This protein binds this small molecule.
Small molecule (SMILES): CC1(C)N=C(N)N=C(N)N1OCCCN(Cc1ccccc1)c1ccc(Cl)cc1

Binding-site contacts:
Ligand atom CBB contacts residue ARG59 of chain 1.A at 3.5 Å.
Ligand atom CAC contacts residue CYS15 of chain 1.A at 3.9 Å (hydrophobic).
Ligand atom CBB contacts residue LEU119 of chain 1.A at 3.8 Å (hydrophobic).
Ligand atom CAR contacts residue PHE58 of chain 1.A at 3.8 Å (hydrophobic).
Ligand atom CL contacts residue PHE116 of chain 1.A at 3.8 Å.
Ligand atom NAF contacts residue NDP1 of chain 1.D at 3.5 Å (h-bond).
Ligand atom CAA contacts residue PHE58 of chain 1.A at 3.8 Å (hydrophobic).
Ligand atom CAC contacts residue PHE58 of chain 1.A at 3.7 Å (hydrophobic).
Ligand atom CAI contacts residue MET55 of chain 1.A at 3.5 Å (hydrophobic).
Ligand atom NAG contacts residue NDP1 of chain 1.D at 3.7 Å.
Ligand atom CAM contacts residue ASN108 of chain 1.A at 3.7 Å.
Ligand atom CAY contacts residue SER111 of chain 1.A at 3.4 Å.
Ligand atom CAR contacts residue LEU119 of chain 1.A at 3.7 Å (hydrophobic).
Ligand atom CAL contacts residue NDP1 of chain 1.D at 3.8 Å.
Ligand atom NAB contacts residue PHE58 of chain 1.A at 3.6 Å.
Ligand atom NAH contacts residue ASP54 of chain 1.A at 2.8 Å (salt-bridge).
Ligand atom NAB contacts residue CYS15 of chain 1.A at 3.6 Å.
Ligand atom CAR contacts residue ARG59 of chain 1.A at 3.1 Å.
Ligand atom CAQ contacts residue PHE58 of chain 1.A at 3.7 Å (hydrophobic).
Ligand atom CAJ contacts residue NDP1 of chain 1.D at 3.5 Å.
Ligand atom CL contacts residue ARG59 of chain 1.A at 2.9 Å.
Ligand atom CAW contacts residue PRO113 of chain 1.A at 3.9 Å (hydrophobic).
Ligand atom CAE contacts residue ASP54 of chain 1.A at 3.6 Å.
Ligand atom NAH contacts residue THR185 of chain 1.A at 3.7 Å.
Ligand atom CAJ contacts residue ASP54 of chain 1.A at 3.5 Å.
Ligand atom NAB contacts residue ILE14 of chain 1.A at 3.6 Å (h-bond).
Ligand atom NAH contacts residue CYS15 of chain 1.A at 3.4 Å (h-bond).
Ligand atom NAG contacts residue LEU164 of chain 1.A at 3.2 Å (h-bond).
Ligand atom OAK contacts residue PHE58 of chain 1.A at 3.8 Å.
Ligand atom NAH contacts residue ILE14 of chain 1.A at 3.8 Å.
Ligand atom NAG contacts residue ILE14 of chain 1.A at 2.8 Å (h-bond).
Ligand atom NAG contacts residue TYR170 of chain 1.A at 3.3 Å (h-bond).
Ligand atom CAC contacts residue ASP54 of chain 1.A at 3.6 Å.
Ligand atom CAA contacts residue NDP1 of chain 1.D at 3.5 Å.
Ligand atom CAN contacts residue ASN108 of chain 1.A at 3.5 Å.
Ligand atom NAD contacts residue ASP54 of chain 1.A at 2.7 Å (salt-bridge).
Ligand atom CAX contacts residue SER111 of chain 1.A at 3.1 Å.
Ligand atom CAU contacts residue MET55 of chain 1.A at 3.7 Å (hydrophobic).
Ligand atom CAA contacts residue ILE14 of chain 1.A at 3.7 Å (hydrophobic).
Ligand atom CAN contacts residue ILE112 of chain 1.A at 3.8 Å (hydrophobic).

Sequence of chain 1.A:
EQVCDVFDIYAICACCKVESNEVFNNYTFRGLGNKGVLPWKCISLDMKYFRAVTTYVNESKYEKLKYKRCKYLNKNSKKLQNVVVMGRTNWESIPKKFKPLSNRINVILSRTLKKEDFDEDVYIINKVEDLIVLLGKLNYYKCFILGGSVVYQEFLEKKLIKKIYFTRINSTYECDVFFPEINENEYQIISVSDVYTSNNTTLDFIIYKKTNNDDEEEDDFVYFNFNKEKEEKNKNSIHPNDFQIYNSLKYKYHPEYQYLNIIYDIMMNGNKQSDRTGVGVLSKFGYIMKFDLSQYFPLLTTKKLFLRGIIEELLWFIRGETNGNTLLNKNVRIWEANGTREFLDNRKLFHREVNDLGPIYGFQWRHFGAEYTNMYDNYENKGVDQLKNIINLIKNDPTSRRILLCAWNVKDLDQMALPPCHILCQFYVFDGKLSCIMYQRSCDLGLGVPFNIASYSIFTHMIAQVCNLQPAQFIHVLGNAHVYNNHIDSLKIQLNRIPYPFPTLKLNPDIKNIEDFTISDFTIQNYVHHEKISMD